This small molecule binds to this protein.
Small molecule (SMILES): CC(=O)N[C@@H]1[C@@H](O)[C@H](O)[C@@H](CO)O[C@H]1O

Binding-site contacts:
Ligand atom C7 contacts residue ASN119 of chain 1.A at 3.8 Å.
Ligand atom C4 contacts residue ASN119 of chain 1.A at 4.3 Å.
Ligand atom O7 contacts residue THR118 of chain 1.A at 3.7 Å.
Ligand atom C8 contacts residue ASN119 of chain 1.A at 4.4 Å.
Ligand atom N2 contacts residue ASN119 of chain 1.A at 2.9 Å (h-bond).
Ligand atom N2 contacts residue THR118 of chain 1.A at 4.2 Å.
Ligand atom O5 contacts residue ASN119 of chain 1.A at 2.4 Å (h-bond).
Ligand atom C3 contacts residue ASN119 of chain 1.A at 3.8 Å.
Ligand atom C5 contacts residue ASN119 of chain 1.A at 3.7 Å.
Ligand atom C1 contacts residue ASN119 of chain 1.A at 1.4 Å.
Ligand atom C8 contacts residue ASP167 of chain 1.A at 4.5 Å.
Ligand atom C1 contacts residue ASP167 of chain 1.A at 4.3 Å.
Ligand atom C2 contacts residue ASN119 of chain 1.A at 2.5 Å.
Ligand atom C7 contacts residue THR118 of chain 1.A at 4.4 Å.

Sequence of chain 1.A:
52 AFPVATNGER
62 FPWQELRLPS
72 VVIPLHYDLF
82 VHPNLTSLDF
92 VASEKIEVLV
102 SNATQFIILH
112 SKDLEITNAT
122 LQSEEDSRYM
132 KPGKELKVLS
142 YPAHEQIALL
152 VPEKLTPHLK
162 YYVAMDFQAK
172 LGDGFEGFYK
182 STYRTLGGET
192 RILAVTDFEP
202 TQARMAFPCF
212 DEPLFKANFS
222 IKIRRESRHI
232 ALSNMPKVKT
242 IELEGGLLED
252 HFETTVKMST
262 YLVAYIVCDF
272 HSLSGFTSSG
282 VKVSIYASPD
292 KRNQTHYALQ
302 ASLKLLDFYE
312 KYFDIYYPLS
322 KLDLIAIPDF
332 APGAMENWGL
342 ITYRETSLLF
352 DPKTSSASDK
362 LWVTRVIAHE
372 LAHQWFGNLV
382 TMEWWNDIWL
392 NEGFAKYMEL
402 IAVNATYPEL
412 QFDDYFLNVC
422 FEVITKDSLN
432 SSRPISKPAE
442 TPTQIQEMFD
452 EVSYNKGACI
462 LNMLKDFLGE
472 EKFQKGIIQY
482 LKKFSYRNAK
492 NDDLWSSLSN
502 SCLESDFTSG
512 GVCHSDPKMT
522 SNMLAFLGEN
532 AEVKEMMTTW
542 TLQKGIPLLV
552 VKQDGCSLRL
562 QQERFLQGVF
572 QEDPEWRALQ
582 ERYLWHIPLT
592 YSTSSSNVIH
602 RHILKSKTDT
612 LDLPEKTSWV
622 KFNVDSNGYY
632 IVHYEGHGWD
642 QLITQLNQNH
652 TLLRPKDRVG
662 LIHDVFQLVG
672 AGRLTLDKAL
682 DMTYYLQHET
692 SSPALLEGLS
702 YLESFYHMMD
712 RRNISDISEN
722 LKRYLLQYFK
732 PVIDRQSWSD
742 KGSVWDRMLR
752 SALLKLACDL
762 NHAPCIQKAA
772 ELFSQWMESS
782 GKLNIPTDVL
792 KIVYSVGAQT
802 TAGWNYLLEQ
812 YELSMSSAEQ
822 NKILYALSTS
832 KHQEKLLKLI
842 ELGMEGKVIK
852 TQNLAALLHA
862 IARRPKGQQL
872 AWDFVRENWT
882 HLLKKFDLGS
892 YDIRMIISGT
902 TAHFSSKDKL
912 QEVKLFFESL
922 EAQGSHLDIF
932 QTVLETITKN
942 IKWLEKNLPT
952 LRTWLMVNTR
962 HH